Sequence of chain 2.A:
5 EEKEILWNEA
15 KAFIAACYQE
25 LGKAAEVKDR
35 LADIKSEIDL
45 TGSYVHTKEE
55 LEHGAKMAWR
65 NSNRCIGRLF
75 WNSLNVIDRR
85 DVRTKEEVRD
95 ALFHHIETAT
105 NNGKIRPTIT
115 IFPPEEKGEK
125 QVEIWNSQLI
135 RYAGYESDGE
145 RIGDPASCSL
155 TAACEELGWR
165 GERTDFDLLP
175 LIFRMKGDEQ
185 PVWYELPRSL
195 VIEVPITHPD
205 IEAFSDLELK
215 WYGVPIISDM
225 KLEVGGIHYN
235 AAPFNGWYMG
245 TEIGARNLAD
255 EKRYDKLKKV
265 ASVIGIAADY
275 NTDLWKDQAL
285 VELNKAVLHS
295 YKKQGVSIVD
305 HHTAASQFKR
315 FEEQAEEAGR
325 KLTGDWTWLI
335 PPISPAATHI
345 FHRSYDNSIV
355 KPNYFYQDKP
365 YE

Binding-site contacts:
Ligand atom C32 contacts residue ARG250 of chain 2.A at 3.4 Å.
Ligand atom C26 contacts residue ARG250 of chain 2.A at 3.5 Å.
Ligand atom C04 contacts residue PRO219 of chain 2.A at 3.4 Å (hydrophobic).
Ligand atom C02 contacts residue GLY240 of chain 2.A at 3.1 Å.
Ligand atom O37 contacts residue HEM1 of chain 2.B at 3.5 Å (h-bond).
Ligand atom C02 contacts residue PHE238 of chain 2.A at 3.7 Å (hydrophobic).
Ligand atom C23 contacts residue PHE345 of chain 1.A at 3.6 Å (hydrophobic).
Ligand atom C11 contacts residue GLU246 of chain 2.A at 3.3 Å.
Ligand atom C35 contacts residue HEM1 of chain 2.B at 3.5 Å.
Ligand atom C16 contacts residue HEM1 of chain 2.B at 3.6 Å.
Ligand atom C12 contacts residue HEM1 of chain 2.B at 3.5 Å.
Ligand atom C34 contacts residue POL1 of chain 2.I at 3.3 Å.
Ligand atom C14 contacts residue HEM1 of chain 2.B at 3.6 Å.
Ligand atom N28 contacts residue ARG250 of chain 2.A at 3.0 Å (salt-bridge).
Ligand atom N28 contacts residue HEM1 of chain 2.B at 3.1 Å (h-bond).
Ligand atom C13 contacts residue HEM1 of chain 2.B at 3.5 Å.
Ligand atom C16 contacts residue POL1 of chain 2.I at 3.3 Å.
Ligand atom C22 contacts residue POL1 of chain 2.G at 3.4 Å.
Ligand atom C24 contacts residue PHE345 of chain 1.A at 3.6 Å (hydrophobic).
Ligand atom C38 contacts residue HEM1 of chain 2.B at 3.0 Å.
Ligand atom N27 contacts residue TRP332 of chain 2.A at 3.5 Å.
Ligand atom C16 contacts residue GLU246 of chain 2.A at 3.4 Å.
Ligand atom C24 contacts residue THR331 of chain 2.A at 3.3 Å.
Ligand atom C23 contacts residue THR331 of chain 2.A at 2.9 Å.
Ligand atom C35 contacts residue POL1 of chain 2.I at 3.6 Å.
Ligand atom C03 contacts residue ILE221 of chain 2.A at 3.4 Å (hydrophobic).
Ligand atom C36 contacts residue TRP332 of chain 2.A at 3.5 Å (hydrophobic).
Ligand atom N07 contacts residue GLU246 of chain 2.A at 2.6 Å (salt-bridge).
Ligand atom S01 contacts residue GLY240 of chain 2.A at 3.6 Å (h-bond).
Ligand atom N08 contacts residue GLU246 of chain 2.A at 2.8 Å (salt-bridge).
Ligand atom N08 contacts residue TRP241 of chain 2.A at 3.2 Å (h-bond).
Ligand atom C06 contacts residue GLU246 of chain 2.A at 3.4 Å.
Ligand atom S01 contacts residue HEM1 of chain 2.B at 3.4 Å (h-bond).
Ligand atom C03 contacts residue PHE238 of chain 2.A at 3.6 Å (hydrophobic).
Ligand atom C03 contacts residue PRO219 of chain 2.A at 3.3 Å (hydrophobic).
Ligand atom C36 contacts residue HEM1 of chain 2.B at 2.9 Å.
Ligand atom C04 contacts residue ILE221 of chain 2.A at 3.4 Å (hydrophobic).
Ligand atom O18 contacts residue ILE221 of chain 2.A at 3.6 Å.
Ligand atom C02 contacts residue ASN239 of chain 2.A at 3.5 Å.
Ligand atom C33 contacts residue ARG250 of chain 2.A at 3.7 Å.

This protein binds this small molecule.
Small molecule (SMILES): [H]/N=C(\[N]c1cccc(OC[C@@H](O)c2cccc(N/C(=N\[H])c3cccs3)c2)c1)c1cccs1

Sequence of chain 1.A:
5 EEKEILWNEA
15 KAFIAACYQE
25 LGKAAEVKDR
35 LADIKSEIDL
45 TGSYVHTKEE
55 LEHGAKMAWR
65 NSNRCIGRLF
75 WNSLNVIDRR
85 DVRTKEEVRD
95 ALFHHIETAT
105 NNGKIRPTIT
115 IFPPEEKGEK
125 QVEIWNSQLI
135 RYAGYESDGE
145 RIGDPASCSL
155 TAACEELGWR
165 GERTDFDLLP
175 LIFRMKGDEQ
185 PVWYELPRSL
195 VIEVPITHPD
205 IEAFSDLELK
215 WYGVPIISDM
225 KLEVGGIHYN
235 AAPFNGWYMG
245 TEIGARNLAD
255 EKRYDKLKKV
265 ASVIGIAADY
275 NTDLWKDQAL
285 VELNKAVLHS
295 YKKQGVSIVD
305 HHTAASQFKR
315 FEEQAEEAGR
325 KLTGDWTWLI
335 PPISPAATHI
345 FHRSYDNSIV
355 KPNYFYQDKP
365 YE